Binding-site contacts:
Ligand atom C1 contacts residue LEU355 of chain 1.A at 3.8 Å (hydrophobic).
Ligand atom C2 contacts residue LEU295 of chain 1.A at 3.9 Å (hydrophobic).
Ligand atom C7 contacts residue LEU218 of chain 1.A at 3.6 Å (hydrophobic).
Ligand atom CL1 contacts residue LEU295 of chain 1.A at 3.7 Å.
Ligand atom C1 contacts residue LEU213 of chain 1.A at 3.9 Å (hydrophobic).
Ligand atom C11 contacts residue ALA219 of chain 1.A at 3.6 Å (hydrophobic).
Ligand atom O2 contacts residue ASP215 of chain 1.A at 3.4 Å (salt-bridge).
Ligand atom C8 contacts residue LEU218 of chain 1.A at 3.7 Å (hydrophobic).
Ligand atom O1 contacts residue LEU355 of chain 1.A at 3.7 Å.
Ligand atom C11 contacts residue LEU218 of chain 1.A at 3.5 Å (hydrophobic).
Ligand atom C6 contacts residue LEU295 of chain 1.A at 3.4 Å (hydrophobic).
Ligand atom CL1 contacts residue ASP299 of chain 1.A at 3.5 Å.
Ligand atom N1 contacts residue LEU213 of chain 1.A at 4.0 Å.
Ligand atom C8 contacts residue LEU213 of chain 1.A at 3.9 Å (hydrophobic).
Ligand atom C12 contacts residue VAL220 of chain 1.A at 3.9 Å (hydrophobic).
Ligand atom C11 contacts residue VAL220 of chain 1.A at 3.9 Å (hydrophobic).
Ligand atom CL1 contacts residue TYR300 of chain 1.A at 3.4 Å.
Ligand atom O2 contacts residue SER214 of chain 1.A at 3.2 Å (h-bond).
Ligand atom C7 contacts residue LEU295 of chain 1.A at 3.7 Å (hydrophobic).
Ligand atom O1 contacts residue LEU213 of chain 1.A at 3.6 Å.
Ligand atom C9 contacts residue ASP215 of chain 1.A at 3.6 Å.
Ligand atom C9 contacts residue LEU218 of chain 1.A at 4.0 Å (hydrophobic).
Ligand atom CL1 contacts residue GLY298 of chain 1.A at 3.3 Å.
Ligand atom C4 contacts residue LEU295 of chain 1.A at 3.4 Å (hydrophobic).
Ligand atom C2 contacts residue LEU213 of chain 1.A at 3.9 Å (hydrophobic).
Ligand atom C4 contacts residue PHE303 of chain 1.A at 3.7 Å (hydrophobic).
Ligand atom C3 contacts residue LEU295 of chain 1.A at 3.7 Å (hydrophobic).
Ligand atom N1 contacts residue LEU218 of chain 1.A at 3.7 Å.
Ligand atom C1 contacts residue VAL220 of chain 1.A at 3.9 Å (hydrophobic).
Ligand atom C10 contacts residue LEU213 of chain 1.A at 3.4 Å (hydrophobic).
Ligand atom O2 contacts residue LEU213 of chain 1.A at 3.4 Å.
Ligand atom C3 contacts residue PHE303 of chain 1.A at 3.9 Å (hydrophobic).
Ligand atom C9 contacts residue LEU213 of chain 1.A at 3.5 Å (hydrophobic).
Ligand atom C1 contacts residue LEU40 of chain 1.A at 3.7 Å (hydrophobic).
Ligand atom C5 contacts residue LEU295 of chain 1.A at 3.2 Å (hydrophobic).
Ligand atom O2 contacts residue LEU218 of chain 1.A at 4.0 Å.
Ligand atom C3 contacts residue LEU355 of chain 1.A at 3.8 Å (hydrophobic).
Ligand atom C2 contacts residue LEU355 of chain 1.A at 3.8 Å (hydrophobic).
Ligand atom C12 contacts residue LEU213 of chain 1.A at 3.1 Å (hydrophobic).
Ligand atom C6 contacts residue LEU218 of chain 1.A at 3.4 Å (hydrophobic).

Sequence of chain 1.A:
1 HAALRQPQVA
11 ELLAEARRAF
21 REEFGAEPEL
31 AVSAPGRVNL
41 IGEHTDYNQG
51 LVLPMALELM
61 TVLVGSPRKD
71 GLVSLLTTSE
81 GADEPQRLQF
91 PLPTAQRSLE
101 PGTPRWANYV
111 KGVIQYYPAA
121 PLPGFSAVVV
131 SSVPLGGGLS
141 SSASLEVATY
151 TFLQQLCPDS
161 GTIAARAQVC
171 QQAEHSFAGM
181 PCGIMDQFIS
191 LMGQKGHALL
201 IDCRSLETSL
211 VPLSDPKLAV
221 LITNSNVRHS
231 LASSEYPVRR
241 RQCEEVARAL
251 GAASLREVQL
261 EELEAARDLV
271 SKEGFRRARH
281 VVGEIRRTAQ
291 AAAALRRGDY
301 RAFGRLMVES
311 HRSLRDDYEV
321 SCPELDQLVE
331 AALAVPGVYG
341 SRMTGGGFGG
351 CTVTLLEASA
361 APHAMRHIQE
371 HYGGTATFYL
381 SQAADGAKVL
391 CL

A protein and the small-molecule ligand that binds it are described below.
Small molecule (SMILES): COc1ccc(Cl)cc1C(=O)NCC(C)C